A protein and the small-molecule ligand that binds it are described below.
Small molecule (SMILES): CC(=O)N[C@H]1[C@H](O[C@H]2[C@H](O)[C@@H](NC(C)=O)CO[C@@H]2CO)O[C@H](CO)[C@@H](O)[C@@H]1O

Sequence of chain 1.C:
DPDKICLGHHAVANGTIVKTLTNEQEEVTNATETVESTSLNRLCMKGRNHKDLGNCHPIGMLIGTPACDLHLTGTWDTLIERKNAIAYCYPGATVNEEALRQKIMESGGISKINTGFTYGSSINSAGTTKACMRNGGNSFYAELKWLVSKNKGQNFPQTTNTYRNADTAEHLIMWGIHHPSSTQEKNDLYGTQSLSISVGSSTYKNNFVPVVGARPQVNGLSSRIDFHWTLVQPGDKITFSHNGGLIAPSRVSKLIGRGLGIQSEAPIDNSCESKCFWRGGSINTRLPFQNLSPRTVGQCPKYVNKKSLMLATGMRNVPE

Sequence of chain 1.D:
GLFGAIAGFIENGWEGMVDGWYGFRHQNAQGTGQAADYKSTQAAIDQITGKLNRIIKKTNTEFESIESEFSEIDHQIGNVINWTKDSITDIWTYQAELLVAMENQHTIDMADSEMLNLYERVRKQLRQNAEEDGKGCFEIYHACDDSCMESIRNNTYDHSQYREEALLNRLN

Binding-site contacts:
Ligand atom C3 contacts residue ASN82 of chain 1.D at 3.8 Å.
Ligand atom O7 contacts residue HIS75 of chain 1.D at 3.6 Å.
Ligand atom C8 contacts residue GLY78 of chain 1.D at 3.9 Å.
Ligand atom C8 contacts residue ARG295 of chain 1.C at 3.5 Å.
Ligand atom O7 contacts residue ASN82 of chain 1.D at 4.3 Å.
Ligand atom N2 contacts residue ASN79 of chain 1.D at 4.4 Å.
Ligand atom C7 contacts residue HIS75 of chain 1.D at 3.9 Å.
Ligand atom O5 contacts residue ASN82 of chain 1.D at 2.3 Å (h-bond).
Ligand atom C4 contacts residue ASN82 of chain 1.D at 4.2 Å.
Ligand atom O6 contacts residue ARG258 of chain 1.E at 3.2 Å.
Ligand atom C7 contacts residue ASN79 of chain 1.D at 3.5 Å.
Ligand atom C8 contacts residue ASN79 of chain 1.D at 3.4 Å.
Ligand atom C2 contacts residue ASN82 of chain 1.D at 2.5 Å.
Ligand atom C7 contacts residue ASN82 of chain 1.D at 3.8 Å.
Ligand atom C8 contacts residue HIS75 of chain 1.D at 3.3 Å.
Ligand atom C5 contacts residue ASN82 of chain 1.D at 3.6 Å.
Ligand atom O7 contacts residue ASN79 of chain 1.D at 3.3 Å (h-bond).
Ligand atom C6 contacts residue ARG258 of chain 1.E at 3.8 Å.
Ligand atom C1 contacts residue ASN82 of chain 1.D at 1.4 Å.
Ligand atom N2 contacts residue GLY78 of chain 1.D at 4.5 Å.
Ligand atom N2 contacts residue ASN82 of chain 1.D at 2.9 Å (h-bond).

Sequence of chain 1.E:
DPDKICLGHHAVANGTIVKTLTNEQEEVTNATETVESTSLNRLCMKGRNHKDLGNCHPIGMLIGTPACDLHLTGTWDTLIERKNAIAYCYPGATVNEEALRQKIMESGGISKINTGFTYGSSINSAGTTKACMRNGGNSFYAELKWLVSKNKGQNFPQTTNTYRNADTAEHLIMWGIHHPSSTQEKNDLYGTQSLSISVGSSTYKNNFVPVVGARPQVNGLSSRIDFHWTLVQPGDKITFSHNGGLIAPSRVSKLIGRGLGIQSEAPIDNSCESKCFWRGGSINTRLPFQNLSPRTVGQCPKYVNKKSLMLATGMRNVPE